Sequence of chain 1.A:
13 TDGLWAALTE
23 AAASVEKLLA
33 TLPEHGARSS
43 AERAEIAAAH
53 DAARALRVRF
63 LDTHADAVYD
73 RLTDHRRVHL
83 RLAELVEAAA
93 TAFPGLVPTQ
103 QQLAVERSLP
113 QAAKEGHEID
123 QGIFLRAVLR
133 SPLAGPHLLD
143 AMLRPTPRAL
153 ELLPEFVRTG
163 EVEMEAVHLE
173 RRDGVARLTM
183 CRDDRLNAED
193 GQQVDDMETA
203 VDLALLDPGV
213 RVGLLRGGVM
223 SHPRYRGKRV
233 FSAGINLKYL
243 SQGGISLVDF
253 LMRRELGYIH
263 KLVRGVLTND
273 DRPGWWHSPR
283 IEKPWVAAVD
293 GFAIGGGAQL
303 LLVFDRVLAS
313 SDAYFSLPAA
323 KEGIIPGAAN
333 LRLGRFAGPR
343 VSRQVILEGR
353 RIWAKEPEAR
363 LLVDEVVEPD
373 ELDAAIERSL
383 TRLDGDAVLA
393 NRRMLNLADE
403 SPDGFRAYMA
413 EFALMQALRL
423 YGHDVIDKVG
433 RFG

A protein and the small-molecule ligand that binds it are described below.
Small molecule (SMILES): CC(C)(CO[P](=O)(O)O[P](=O)(O)OC[C@H]1O[C@@H](n2cnc3c(N)ncnc32)[C@H](O)[C@@H]1OP(=O)(O)O)[C@@H](O)C(=O)NCCC(=O)NCCNC(=O)Cc1cc(O)cc(O)c1

Binding-site contacts:
Ligand atom N1A contacts residue LEU239 of chain 1.A at 3.5 Å (h-bond).
Ligand atom N1A contacts residue ALA190 of chain 1.A at 3.4 Å.
Ligand atom CAJ contacts residue GLU191 of chain 1.A at 3.3 Å.
Ligand atom C6P contacts residue ALA235 of chain 1.A at 3.2 Å (hydrophobic).
Ligand atom C2A contacts residue ASN238 of chain 1.A at 3.6 Å.
Ligand atom C13 contacts residue PHE294 of chain 1.A at 3.4 Å (hydrophobic).
Ligand atom OAK contacts residue GLY329 of chain 1.A at 3.1 Å.
Ligand atom N1A contacts residue ASN238 of chain 1.A at 3.5 Å.
Ligand atom OAD contacts residue ILE237 of chain 1.A at 2.7 Å (h-bond).
Ligand atom CAE contacts residue GLU191 of chain 1.A at 3.4 Å.
Ligand atom O8A contacts residue HIS224 of chain 1.A at 3.1 Å (h-bond).
Ligand atom O3A contacts residue TYR227 of chain 1.A at 3.6 Å.
Ligand atom OAD contacts residue GLY236 of chain 1.A at 3.1 Å.
Ligand atom CAI contacts residue ARG256 of chain 1.A at 3.1 Å.
Ligand atom O2' contacts residue LYS240 of chain 1.A at 3.5 Å (salt-bridge).
Ligand atom OAL contacts residue GLU191 of chain 1.A at 2.4 Å (salt-bridge).
Ligand atom O5A contacts residue TYR227 of chain 1.A at 2.6 Å (h-bond).
Ligand atom O5P contacts residue PRO320 of chain 1.A at 3.6 Å.
Ligand atom C5P contacts residue ALA235 of chain 1.A at 3.4 Å (hydrophobic).
Ligand atom OAK contacts residue LEU253 of chain 1.A at 3.6 Å.
Ligand atom CAJ contacts residue ARG256 of chain 1.A at 3.6 Å.
Ligand atom O9A contacts residue LYS240 of chain 1.A at 3.1 Å (salt-bridge).
Ligand atom N6A contacts residue ILE237 of chain 1.A at 3.1 Å (h-bond).
Ligand atom OAL contacts residue ARG256 of chain 1.A at 2.9 Å.
Ligand atom N4P contacts residue ALA235 of chain 1.A at 2.7 Å (h-bond).
Ligand atom C2A contacts residue ALA190 of chain 1.A at 3.6 Å (hydrophobic).
Ligand atom CAH contacts residue GLN301 of chain 1.A at 3.5 Å.
Ligand atom CAB contacts residue ILE237 of chain 1.A at 3.5 Å (hydrophobic).
Ligand atom CAF contacts residue GLN301 of chain 1.A at 3.5 Å.
Ligand atom OAL contacts residue GLY298 of chain 1.A at 3.5 Å.
Ligand atom C3' contacts residue HIS224 of chain 1.A at 3.2 Å.
Ligand atom CAG contacts residue GLN301 of chain 1.A at 3.3 Å.
Ligand atom OAD contacts residue GLY297 of chain 1.A at 3.5 Å.
Ligand atom OAD contacts residue GLY298 of chain 1.A at 2.7 Å (h-bond).
Ligand atom C5A contacts residue PHE434 of chain 1.A at 3.6 Å (hydrophobic).
Ligand atom O3' contacts residue HIS224 of chain 1.A at 2.8 Å (h-bond).
Ligand atom C4' contacts residue HIS224 of chain 1.A at 3.3 Å.
Ligand atom P3' contacts residue HIS224 of chain 1.A at 3.4 Å.
Ligand atom N6A contacts residue ALA235 of chain 1.A at 3.3 Å (h-bond).
Ligand atom C5' contacts residue HIS224 of chain 1.A at 3.6 Å.